Binding-site contacts:
Ligand atom NAH contacts residue VAL151 of chain 1.B at 3.0 Å (h-bond).
Ligand atom CAJ contacts residue ASP31 of chain 1.B at 3.2 Å.
Ligand atom CBB contacts residue PHE91 of chain 1.B at 3.9 Å (hydrophobic).
Ligand atom N1 contacts residue VAL8 of chain 1.B at 3.6 Å.
Ligand atom CBA contacts residue PRO88 of chain 1.B at 3.3 Å (hydrophobic).
Ligand atom NAI contacts residue THR172 of chain 1.B at 3.3 Å (h-bond).
Ligand atom C4 contacts residue ASP31 of chain 1.B at 3.3 Å.
Ligand atom NAI contacts residue VAL8 of chain 1.B at 3.8 Å.
Ligand atom N1 contacts residue VAL9 of chain 1.B at 3.3 Å.
Ligand atom CAM contacts residue PHE32 of chain 1.B at 3.4 Å (hydrophobic).
Ligand atom CAK contacts residue ASP31 of chain 1.B at 3.5 Å.
Ligand atom NAH contacts residue NDP1 of chain 1.H at 3.2 Å (h-bond).
Ligand atom C5 contacts residue NDP1 of chain 1.H at 3.5 Å.
Ligand atom CAR contacts residue THR83 of chain 1.B at 3.8 Å.
Ligand atom CAZ contacts residue PRO88 of chain 1.B at 3.5 Å (hydrophobic).
Ligand atom C6 contacts residue VAL8 of chain 1.B at 3.8 Å (hydrophobic).
Ligand atom NAI contacts residue ASP31 of chain 1.B at 2.8 Å (salt-bridge).
Ligand atom NAH contacts residue PHE35 of chain 1.B at 3.7 Å.
Ligand atom CAP contacts residue NDP1 of chain 1.H at 3.5 Å.
Ligand atom N1 contacts residue ALA10 of chain 1.B at 3.9 Å.
Ligand atom C2 contacts residue VAL9 of chain 1.B at 3.8 Å (hydrophobic).
Ligand atom N1 contacts residue NDP1 of chain 1.H at 3.6 Å (h-bond).
Ligand atom NAI contacts residue VAL9 of chain 1.B at 3.4 Å (h-bond).
Ligand atom C6 contacts residue PHE35 of chain 1.B at 3.6 Å (hydrophobic).
Ligand atom NAH contacts residue TYR157 of chain 1.B at 3.5 Å (h-bond).
Ligand atom C6 contacts residue NDP1 of chain 1.H at 3.1 Å.
Ligand atom CAG contacts residue NDP1 of chain 1.H at 3.8 Å.
Ligand atom N3 contacts residue ASP31 of chain 1.B at 2.6 Å (salt-bridge).
Ligand atom CAZ contacts residue SER86 of chain 1.B at 3.7 Å.
Ligand atom CAQ contacts residue NDP1 of chain 1.H at 3.7 Å.
Ligand atom C2 contacts residue PHE35 of chain 1.B at 3.8 Å (hydrophobic).
Ligand atom CAX contacts residue MET87 of chain 1.B at 3.7 Å (hydrophobic).
Ligand atom CAN contacts residue PHE35 of chain 1.B at 3.4 Å (hydrophobic).
Ligand atom CAY contacts residue MET87 of chain 1.B at 3.7 Å (hydrophobic).
Ligand atom CAM contacts residue PHE35 of chain 1.B at 3.5 Å (hydrophobic).
Ligand atom NAH contacts residue VAL8 of chain 1.B at 3.0 Å (h-bond).
Ligand atom C2 contacts residue ASP31 of chain 1.B at 3.5 Å.
Ligand atom CLA contacts residue VAL151 of chain 1.B at 3.8 Å.
Ligand atom N1 contacts residue PHE35 of chain 1.B at 3.5 Å.
Ligand atom CBA contacts residue PHE91 of chain 1.B at 3.8 Å (hydrophobic).

A protein and the small-molecule ligand that binds it are described below.
Small molecule (SMILES): Nc1nc(N)c(-c2cccc(Cl)c2)c(CCOCCCOc2ccccc2)n1

Sequence of chain 1.B:
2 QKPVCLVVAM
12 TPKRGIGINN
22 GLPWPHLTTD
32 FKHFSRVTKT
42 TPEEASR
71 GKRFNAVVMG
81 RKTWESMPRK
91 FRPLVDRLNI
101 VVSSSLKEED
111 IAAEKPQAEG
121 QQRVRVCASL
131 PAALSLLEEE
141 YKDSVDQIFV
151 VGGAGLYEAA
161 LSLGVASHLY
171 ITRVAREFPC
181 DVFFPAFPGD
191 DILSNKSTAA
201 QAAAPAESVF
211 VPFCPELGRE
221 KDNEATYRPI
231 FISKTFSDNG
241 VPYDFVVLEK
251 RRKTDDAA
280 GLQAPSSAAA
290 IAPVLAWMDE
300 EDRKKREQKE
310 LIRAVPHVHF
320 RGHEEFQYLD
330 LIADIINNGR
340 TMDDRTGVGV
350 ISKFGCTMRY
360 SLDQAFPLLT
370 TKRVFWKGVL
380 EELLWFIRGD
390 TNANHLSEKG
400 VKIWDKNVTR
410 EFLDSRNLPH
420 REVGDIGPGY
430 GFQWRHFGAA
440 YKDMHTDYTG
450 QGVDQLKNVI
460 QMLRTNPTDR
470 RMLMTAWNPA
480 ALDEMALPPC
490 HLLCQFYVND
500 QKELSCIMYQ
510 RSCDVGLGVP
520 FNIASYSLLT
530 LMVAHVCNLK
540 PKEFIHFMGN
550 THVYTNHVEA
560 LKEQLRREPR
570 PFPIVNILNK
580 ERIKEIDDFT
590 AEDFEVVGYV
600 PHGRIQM